Sequence of chain 1.A:
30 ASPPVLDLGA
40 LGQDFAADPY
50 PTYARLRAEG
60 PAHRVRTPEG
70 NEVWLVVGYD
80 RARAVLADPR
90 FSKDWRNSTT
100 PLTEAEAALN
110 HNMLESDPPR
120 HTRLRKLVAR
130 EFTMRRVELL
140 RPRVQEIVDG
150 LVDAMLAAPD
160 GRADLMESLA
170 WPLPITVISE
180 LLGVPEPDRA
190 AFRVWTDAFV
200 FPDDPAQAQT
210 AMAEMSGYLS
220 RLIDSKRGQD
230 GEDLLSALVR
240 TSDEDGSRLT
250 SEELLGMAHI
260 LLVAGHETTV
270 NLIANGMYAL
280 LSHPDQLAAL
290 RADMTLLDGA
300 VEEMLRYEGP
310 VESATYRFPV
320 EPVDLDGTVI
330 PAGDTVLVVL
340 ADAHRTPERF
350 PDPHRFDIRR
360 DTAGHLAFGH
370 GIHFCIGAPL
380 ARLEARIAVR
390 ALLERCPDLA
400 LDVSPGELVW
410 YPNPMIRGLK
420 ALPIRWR

A small-molecule ligand and the protein it binds are described below.
Small molecule (SMILES): CC[C@H]1OC(=O)[C@H](C)[C@@H](OC(=O)CN(C)C)[C@@H](C)C[C@@H](C)C(=O)/C=C/[C@H]1C

Binding-site contacts:
Ligand atom C10 contacts residue ILE259 of chain 1.A at 3.5 Å (hydrophobic).
Ligand atom O5 contacts residue VAL199 of chain 1.A at 3.5 Å.
Ligand atom O4 contacts residue HIS258 of chain 1.A at 3.3 Å (h-bond).
Ligand atom C6 contacts residue THR267 of chain 1.A at 3.9 Å.
Ligand atom C12 contacts residue GLU114 of chain 1.A at 3.6 Å.
Ligand atom C4 contacts residue ILE415 of chain 1.A at 3.7 Å (hydrophobic).
Ligand atom C14 contacts residue GLU114 of chain 1.A at 3.2 Å.
Ligand atom C7 contacts residue THR314 of chain 1.A at 3.5 Å.
Ligand atom C16 contacts residue VAL262 of chain 1.A at 3.9 Å (hydrophobic).
Ligand atom O2 contacts residue ILE259 of chain 1.A at 3.7 Å.
Ligand atom C17 contacts residue HIS258 of chain 1.A at 4.0 Å.
Ligand atom C20 contacts residue MET414 of chain 1.A at 3.8 Å (hydrophobic).
Ligand atom O1 contacts residue LEU113 of chain 1.A at 4.0 Å.
Ligand atom C1 contacts residue ILE415 of chain 1.A at 3.9 Å (hydrophobic).
Ligand atom C21 contacts residue VAL199 of chain 1.A at 3.8 Å (hydrophobic).
Ligand atom C6 contacts residue ALA263 of chain 1.A at 3.6 Å (hydrophobic).
Ligand atom C15 contacts residue GLU105 of chain 1.A at 4.0 Å.
Ligand atom O1 contacts residue THR314 of chain 1.A at 3.3 Å.
Ligand atom C17 contacts residue VAL262 of chain 1.A at 3.6 Å (hydrophobic).
Ligand atom O2 contacts residue ALA263 of chain 1.A at 3.1 Å.
Ligand atom C3 contacts residue THR267 of chain 1.A at 4.0 Å.
Ligand atom C15 contacts residue TRP94 of chain 1.A at 3.7 Å (hydrophobic).
Ligand atom C1 contacts residue VAL262 of chain 1.A at 4.0 Å (hydrophobic).
Ligand atom C15 contacts residue LEU101 of chain 1.A at 3.3 Å (hydrophobic).
Ligand atom C5 contacts residue ALA263 of chain 1.A at 3.6 Å (hydrophobic).
Ligand atom O4 contacts residue GLU114 of chain 1.A at 3.4 Å (salt-bridge).
Ligand atom C14 contacts residue ASN109 of chain 1.A at 4.0 Å.
Ligand atom O2 contacts residue VAL262 of chain 1.A at 3.9 Å.
Ligand atom O5 contacts residue VAL262 of chain 1.A at 3.4 Å.
Ligand atom O5 contacts residue PHE198 of chain 1.A at 3.7 Å.
Ligand atom C14 contacts residue GLU105 of chain 1.A at 3.4 Å.
Ligand atom C14 contacts residue LEU108 of chain 1.A at 3.9 Å (hydrophobic).
Ligand atom C10 contacts residue GLU114 of chain 1.A at 4.1 Å.
Ligand atom C15 contacts residue GLU114 of chain 1.A at 3.1 Å.
Ligand atom C17 contacts residue PHE198 of chain 1.A at 3.6 Å (hydrophobic).
Ligand atom C10 contacts residue LEU113 of chain 1.A at 4.0 Å (hydrophobic).
Ligand atom N contacts residue GLU114 of chain 1.A at 2.7 Å (salt-bridge).
Ligand atom C13 contacts residue GLU114 of chain 1.A at 3.2 Å.
Ligand atom C21 contacts residue VAL262 of chain 1.A at 3.9 Å (hydrophobic).
Ligand atom C8 contacts residue ALA263 of chain 1.A at 3.9 Å (hydrophobic).